Sequence of chain 1.K:
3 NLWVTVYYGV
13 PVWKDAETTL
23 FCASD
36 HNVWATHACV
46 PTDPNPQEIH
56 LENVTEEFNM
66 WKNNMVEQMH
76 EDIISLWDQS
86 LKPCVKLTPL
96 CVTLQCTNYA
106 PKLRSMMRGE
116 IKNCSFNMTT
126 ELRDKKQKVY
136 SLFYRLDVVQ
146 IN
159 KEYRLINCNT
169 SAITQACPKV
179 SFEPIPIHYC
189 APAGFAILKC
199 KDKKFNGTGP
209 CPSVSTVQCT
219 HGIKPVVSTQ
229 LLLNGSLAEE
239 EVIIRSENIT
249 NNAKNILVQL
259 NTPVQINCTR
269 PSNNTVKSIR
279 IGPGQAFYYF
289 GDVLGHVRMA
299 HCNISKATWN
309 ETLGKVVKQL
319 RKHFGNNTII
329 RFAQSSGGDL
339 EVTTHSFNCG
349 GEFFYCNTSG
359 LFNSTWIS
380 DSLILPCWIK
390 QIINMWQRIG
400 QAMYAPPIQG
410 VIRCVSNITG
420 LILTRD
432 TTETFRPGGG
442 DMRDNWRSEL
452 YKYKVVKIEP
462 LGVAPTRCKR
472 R

Binding-site contacts:
Ligand atom N2 contacts residue ASN308 of chain 1.K at 2.8 Å (h-bond).
Ligand atom O5 contacts residue TRP364 of chain 1.K at 4.0 Å.
Ligand atom O7 contacts residue ASN308 of chain 1.K at 3.4 Å (h-bond).
Ligand atom C2 contacts residue ASN308 of chain 1.K at 2.4 Å.
Ligand atom C8 contacts residue ASN308 of chain 1.K at 3.8 Å.
Ligand atom C5 contacts residue ASN308 of chain 1.K at 3.7 Å.
Ligand atom C3 contacts residue ASN308 of chain 1.K at 3.7 Å.
Ligand atom C4 contacts residue ASN308 of chain 1.K at 4.2 Å.
Ligand atom C1 contacts residue ASN308 of chain 1.K at 1.4 Å.
Ligand atom C5 contacts residue TRP364 of chain 1.K at 4.0 Å (hydrophobic).
Ligand atom O5 contacts residue ASN308 of chain 1.K at 2.4 Å (h-bond).
Ligand atom C7 contacts residue ASN308 of chain 1.K at 3.3 Å.
Ligand atom C1 contacts residue TRP364 of chain 1.K at 3.8 Å (hydrophobic).

This protein binds this small molecule.
Small molecule (SMILES): CC(=O)N[C@@H]1[C@@H](O)[C@H](O)[C@@H](CO)O[C@H]1O